The protein below binds the small molecule below.
Small molecule (SMILES): CC[C@H](N)C(=O)N[C@@H]1C(=O)N2[C@@H](CC[C@@H]1CO)CC[C@H]2C(=O)NC(c1ccccc1)c1ccccc1

Binding-site contacts:
Ligand atom CAO contacts residue THR82 of chain 1.B at 3.5 Å.
Ligand atom CAG contacts residue GLY80 of chain 1.B at 3.8 Å.
Ligand atom N contacts residue GLU88 of chain 1.B at 2.7 Å (salt-bridge).
Ligand atom OAD contacts residue GLY80 of chain 1.B at 3.3 Å (h-bond).
Ligand atom CAA contacts residue TRP84 of chain 1.B at 3.9 Å (hydrophobic).
Ligand atom CBB contacts residue GLY80 of chain 1.B at 3.8 Å.
Ligand atom CAL contacts residue LYS71 of chain 1.B at 3.6 Å.
Ligand atom CA contacts residue THR82 of chain 1.B at 3.4 Å.
Ligand atom CAK contacts residue THR82 of chain 1.B at 3.9 Å.
Ligand atom CAZ contacts residue GLY80 of chain 1.B at 3.2 Å.
Ligand atom CAN contacts residue LEU81 of chain 1.B at 3.7 Å (hydrophobic).
Ligand atom O contacts residue GLN93 of chain 1.B at 3.5 Å (h-bond).
Ligand atom CA contacts residue GLU88 of chain 1.B at 3.5 Å.
Ligand atom CAV contacts residue TYR98 of chain 1.B at 3.8 Å (hydrophobic).
Ligand atom CAZ contacts residue TYR98 of chain 1.B at 3.8 Å (hydrophobic).
Ligand atom N contacts residue ASP83 of chain 1.B at 3.2 Å (salt-bridge).
Ligand atom CBC contacts residue THR82 of chain 1.B at 3.6 Å.
Ligand atom C contacts residue THR82 of chain 1.B at 3.8 Å.
Ligand atom NAW contacts residue GLY80 of chain 1.B at 3.6 Å.
Ligand atom CAJ contacts residue LYS71 of chain 1.B at 3.9 Å.
Ligand atom CAN contacts residue THR82 of chain 1.B at 3.6 Å.
Ligand atom NAX contacts residue THR82 of chain 1.B at 3.1 Å (h-bond).
Ligand atom CB contacts residue GLN93 of chain 1.B at 3.2 Å.
Ligand atom CAA contacts residue LEU81 of chain 1.B at 3.6 Å (hydrophobic).
Ligand atom CAJ contacts residue LEU81 of chain 1.B at 3.5 Å (hydrophobic).
Ligand atom CBG contacts residue TYR98 of chain 1.B at 3.8 Å (hydrophobic).
Ligand atom CAN contacts residue GLY80 of chain 1.B at 3.7 Å.
Ligand atom CAA contacts residue GLN93 of chain 1.B at 3.8 Å.
Ligand atom CAU contacts residue TRP97 of chain 1.B at 3.6 Å (hydrophobic).
Ligand atom CAP contacts residue LYS71 of chain 1.B at 3.8 Å.
Ligand atom OAE contacts residue THR82 of chain 1.B at 3.4 Å (h-bond).
Ligand atom O contacts residue TRP97 of chain 1.B at 3.3 Å (h-bond).
Ligand atom OAE contacts residue LEU81 of chain 1.B at 3.7 Å.
Ligand atom CAJ contacts residue GLY80 of chain 1.B at 3.6 Å.
Ligand atom CAA contacts residue THR82 of chain 1.B at 3.4 Å.
Ligand atom CA contacts residue ASP83 of chain 1.B at 3.2 Å.
Ligand atom CBF contacts residue TRP97 of chain 1.B at 3.6 Å (hydrophobic).
Ligand atom CBG contacts residue GLY80 of chain 1.B at 3.5 Å.
Ligand atom OAD contacts residue TYR98 of chain 1.B at 3.3 Å (h-bond).
Ligand atom CB contacts residue GLU88 of chain 1.B at 3.2 Å.

Sequence of chain 1.B:
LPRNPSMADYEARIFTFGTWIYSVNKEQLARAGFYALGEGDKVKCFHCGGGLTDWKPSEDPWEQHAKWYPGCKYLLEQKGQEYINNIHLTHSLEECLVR